Sequence of chain 1.A:
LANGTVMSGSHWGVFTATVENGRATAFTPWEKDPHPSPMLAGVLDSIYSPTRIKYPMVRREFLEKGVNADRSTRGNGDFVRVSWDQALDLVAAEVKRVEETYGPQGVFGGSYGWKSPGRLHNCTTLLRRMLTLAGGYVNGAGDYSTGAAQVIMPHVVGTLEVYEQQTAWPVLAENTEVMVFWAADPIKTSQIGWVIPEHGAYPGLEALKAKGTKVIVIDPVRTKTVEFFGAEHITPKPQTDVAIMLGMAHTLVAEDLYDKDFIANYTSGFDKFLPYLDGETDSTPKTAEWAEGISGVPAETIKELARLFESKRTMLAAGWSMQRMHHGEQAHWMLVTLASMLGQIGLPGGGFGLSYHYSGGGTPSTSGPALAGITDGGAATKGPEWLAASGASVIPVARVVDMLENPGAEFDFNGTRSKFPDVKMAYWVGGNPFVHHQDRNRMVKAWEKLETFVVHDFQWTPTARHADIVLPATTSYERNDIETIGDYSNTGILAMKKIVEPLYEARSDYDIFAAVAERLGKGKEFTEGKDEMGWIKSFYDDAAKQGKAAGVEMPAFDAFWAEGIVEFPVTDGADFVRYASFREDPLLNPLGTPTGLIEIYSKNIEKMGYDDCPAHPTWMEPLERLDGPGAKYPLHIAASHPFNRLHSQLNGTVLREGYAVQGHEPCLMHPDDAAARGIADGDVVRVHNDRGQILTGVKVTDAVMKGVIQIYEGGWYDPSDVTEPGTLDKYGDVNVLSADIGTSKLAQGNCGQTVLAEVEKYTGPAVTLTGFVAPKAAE

Binding-site contacts:
Ligand atom O17 contacts residue GLN797 of chain 1.A at 3.3 Å (h-bond).
Ligand atom O2B contacts residue TRP158 of chain 1.A at 3.2 Å.
Ligand atom C10 contacts residue HIS691 of chain 1.A at 3.3 Å.
Ligand atom O2B contacts residue GLN693 of chain 1.A at 2.8 Å (h-bond).
Ligand atom C1' contacts residue ASP501 of chain 1.A at 3.4 Å.
Ligand atom S13 contacts residue SER189 of chain 1.A at 3.2 Å (h-bond).
Ligand atom O2A contacts residue TRP158 of chain 1.A at 2.6 Å (h-bond).
Ligand atom O1B contacts residue HIS691 of chain 1.A at 3.4 Å.
Ligand atom O2A contacts residue GLY157 of chain 1.A at 3.2 Å.
Ligand atom O1A contacts residue HIS480 of chain 1.A at 2.6 Å (h-bond).
Ligand atom O4' contacts residue GLY474 of chain 1.A at 3.0 Å.
Ligand atom S12 contacts residue 6WO1 of chain 1.D at 2.4 Å.
Ligand atom O17 contacts residue ARG368 of chain 1.A at 3.2 Å (salt-bridge).
Ligand atom O3' contacts residue ASP501 of chain 1.A at 2.7 Å (salt-bridge).
Ligand atom O1B contacts residue GLN693 of chain 1.A at 3.3 Å (h-bond).
Ligand atom O17 contacts residue HIS685 of chain 1.A at 3.0 Å (h-bond).
Ligand atom N2 contacts residue HIS500 of chain 1.A at 3.0 Å (h-bond).
Ligand atom C5' contacts residue GLY474 of chain 1.A at 3.4 Å.
Ligand atom S12 contacts residue PGD1 of chain 1.C at 3.3 Å (h-bond).
Ligand atom O2' contacts residue ASP501 of chain 1.A at 2.8 Å (salt-bridge).
Ligand atom O3A contacts residue HIS480 of chain 1.A at 3.1 Å.
Ligand atom S13 contacts residue 6WO1 of chain 1.D at 2.5 Å.
Ligand atom N15 contacts residue HIS685 of chain 1.A at 3.0 Å (h-bond).
Ligand atom O1A contacts residue ASN476 of chain 1.A at 2.6 Å (h-bond).
Ligand atom N20 contacts residue GLN482 of chain 1.A at 3.3 Å (h-bond).
Ligand atom S13 contacts residue HIS685 of chain 1.A at 3.4 Å.
Ligand atom C8 contacts residue LYS159 of chain 1.A at 3.3 Å.
Ligand atom N22 contacts residue HIS480 of chain 1.A at 3.0 Å (h-bond).
Ligand atom N19 contacts residue GLY796 of chain 1.A at 3.0 Å (h-bond).
Ligand atom O3B contacts residue HIS691 of chain 1.A at 3.4 Å.
Ligand atom O1B contacts residue SER692 of chain 1.A at 2.4 Å (h-bond).
Ligand atom S12 contacts residue TRP158 of chain 1.A at 3.3 Å (h-bond).
Ligand atom N2 contacts residue ASP553 of chain 1.A at 3.0 Å (salt-bridge).
Ligand atom N7 contacts residue SER160 of chain 1.A at 2.7 Å (h-bond).
Ligand atom N19 contacts residue ASN779 of chain 1.A at 2.9 Å (h-bond).
Ligand atom N1 contacts residue ASP553 of chain 1.A at 2.7 Å (salt-bridge).
Ligand atom N18 contacts residue ALA683 of chain 1.A at 3.0 Å (h-bond).
Ligand atom S13 contacts residue PGD1 of chain 1.C at 3.3 Å (h-bond).
Ligand atom N20 contacts residue ASN779 of chain 1.A at 3.2 Å (h-bond).
Ligand atom O6 contacts residue ARG523 of chain 1.A at 2.9 Å (salt-bridge).

This small molecule binds to this protein.
Small molecule (SMILES): NC1=NC(=O)C2=N[C@H]3C(S)=C(S)[C@@H](CO[P](=O)(O)O[P](=O)(O)OC[C@H]4O[C@@H](n5cnc6c(=O)[nH]c(N)nc65)[C@H](O)[C@@H]4O)O[C@H]3NC2=N1